The small molecule below binds the protein below.
Small molecule (SMILES): Cc1ccc(C(N)=O)cc1-c1nnc2ccc(CCc3ccc(F)cc3F)cn12

Sequence of chain 1.A:
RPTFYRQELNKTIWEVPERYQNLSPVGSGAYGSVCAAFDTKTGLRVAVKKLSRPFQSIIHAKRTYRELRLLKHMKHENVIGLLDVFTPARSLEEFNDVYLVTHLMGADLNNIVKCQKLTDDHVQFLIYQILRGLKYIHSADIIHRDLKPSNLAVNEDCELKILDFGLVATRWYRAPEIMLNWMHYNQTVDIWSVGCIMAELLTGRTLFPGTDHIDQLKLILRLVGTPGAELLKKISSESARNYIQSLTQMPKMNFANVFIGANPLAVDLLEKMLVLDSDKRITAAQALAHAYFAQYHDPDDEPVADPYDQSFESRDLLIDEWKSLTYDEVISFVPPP

Binding-site contacts:
Ligand atom N9 contacts residue GLY110 of chain 1.A at 3.0 Å (h-bond).
Ligand atom C14 contacts residue LEU104 of chain 1.A at 3.5 Å (hydrophobic).
Ligand atom N8 contacts residue MET109 of chain 1.A at 3.0 Å (h-bond).
Ligand atom O28 contacts residue GLY110 of chain 1.A at 3.5 Å (h-bond).
Ligand atom F18 contacts residue LYS53 of chain 1.A at 3.5 Å.
Ligand atom N8 contacts residue GLY110 of chain 1.A at 3.8 Å.
Ligand atom C29 contacts residue ALA111 of chain 1.A at 3.7 Å (hydrophobic).
Ligand atom F18 contacts residue VAL52 of chain 1.A at 3.5 Å.
Ligand atom C13 contacts residue LYS53 of chain 1.A at 3.5 Å.
Ligand atom C14 contacts residue THR106 of chain 1.A at 3.5 Å.
Ligand atom F19 contacts residue LEU86 of chain 1.A at 3.6 Å.
Ligand atom C21 contacts residue GLY110 of chain 1.A at 3.5 Å.
Ligand atom F18 contacts residue VAL38 of chain 1.A at 3.5 Å.
Ligand atom F19 contacts residue VAL105 of chain 1.A at 3.4 Å.
Ligand atom C14 contacts residue LYS53 of chain 1.A at 3.8 Å.
Ligand atom C14 contacts residue ALA51 of chain 1.A at 3.3 Å (hydrophobic).
Ligand atom C12 contacts residue LYS53 of chain 1.A at 3.8 Å.
Ligand atom O28 contacts residue VAL30 of chain 1.A at 3.5 Å.
Ligand atom C6 contacts residue LEU167 of chain 1.A at 3.6 Å (hydrophobic).
Ligand atom C16 contacts residue ILE84 of chain 1.A at 3.5 Å (hydrophobic).
Ligand atom C24 contacts residue ALA111 of chain 1.A at 3.7 Å (hydrophobic).
Ligand atom N27 contacts residue GLY110 of chain 1.A at 3.8 Å.
Ligand atom C15 contacts residue THR106 of chain 1.A at 3.5 Å.
Ligand atom C6 contacts residue THR106 of chain 1.A at 3.8 Å.
Ligand atom F18 contacts residue ALA51 of chain 1.A at 3.2 Å.
Ligand atom N27 contacts residue VAL30 of chain 1.A at 3.8 Å.
Ligand atom N9 contacts residue LEU108 of chain 1.A at 3.8 Å.
Ligand atom C24 contacts residue ASP112 of chain 1.A at 3.7 Å.
Ligand atom C23 contacts residue ALA111 of chain 1.A at 3.8 Å (hydrophobic).
Ligand atom C11 contacts residue VAL38 of chain 1.A at 3.9 Å (hydrophobic).
Ligand atom F19 contacts residue THR106 of chain 1.A at 3.6 Å.
Ligand atom F19 contacts residue LEU104 of chain 1.A at 3.4 Å.
Ligand atom C1 contacts residue THR106 of chain 1.A at 3.4 Å.
Ligand atom N9 contacts residue MET109 of chain 1.A at 3.4 Å (h-bond).
Ligand atom C25 contacts residue ALA111 of chain 1.A at 3.7 Å (hydrophobic).
Ligand atom C17 contacts residue ILE84 of chain 1.A at 3.7 Å (hydrophobic).
Ligand atom C21 contacts residue ALA111 of chain 1.A at 3.8 Å (hydrophobic).
Ligand atom C26 contacts residue VAL30 of chain 1.A at 3.8 Å (hydrophobic).
Ligand atom C22 contacts residue GLY110 of chain 1.A at 3.4 Å.
Ligand atom C26 contacts residue GLY110 of chain 1.A at 3.3 Å.